The small molecule below binds the protein below.
Small molecule (SMILES): CO[C@@H]1O[C@@H](C)[C@@H](O)[C@@H](O)[C@@H]1O

Sequence of chain 1.D:
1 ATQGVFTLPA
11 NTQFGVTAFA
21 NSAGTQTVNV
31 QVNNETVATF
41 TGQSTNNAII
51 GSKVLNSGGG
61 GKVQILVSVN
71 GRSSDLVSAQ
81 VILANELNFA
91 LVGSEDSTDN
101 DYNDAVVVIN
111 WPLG

Sequence of chain 1.C:
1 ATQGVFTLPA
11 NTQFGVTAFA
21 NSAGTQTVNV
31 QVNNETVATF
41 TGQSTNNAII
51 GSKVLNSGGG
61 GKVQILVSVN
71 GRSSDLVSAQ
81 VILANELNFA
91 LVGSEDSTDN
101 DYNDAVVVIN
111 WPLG

Binding-site contacts:
Ligand atom O2 contacts residue SER22 of chain 1.D at 4.1 Å.
Ligand atom C2 contacts residue SER22 of chain 1.D at 3.5 Å.
Ligand atom C1 contacts residue ALA23 of chain 1.D at 3.8 Å (hydrophobic).
Ligand atom C2 contacts residue CA1 of chain 1.N at 3.3 Å.
Ligand atom O2 contacts residue ASP99 of chain 1.D at 3.6 Å.
Ligand atom O3 contacts residue CA1 of chain 1.O at 2.4 Å.
Ligand atom C4 contacts residue GLY114 of chain 1.C at 3.4 Å.
Ligand atom O1 contacts residue SER97 of chain 1.D at 3.8 Å.
Ligand atom C3 contacts residue ASP99 of chain 1.D at 3.2 Å.
Ligand atom O4 contacts residue ASP104 of chain 1.D at 3.8 Å.
Ligand atom O2 contacts residue ASP96 of chain 1.D at 2.7 Å (salt-bridge).
Ligand atom O3 contacts residue ASP104 of chain 1.D at 3.0 Å (salt-bridge).
Ligand atom O4 contacts residue CA1 of chain 1.O at 2.5 Å.
Ligand atom O5 contacts residue ALA23 of chain 1.D at 2.9 Å (h-bond).
Ligand atom C2 contacts residue ASP96 of chain 1.D at 3.5 Å.
Ligand atom O5 contacts residue SER22 of chain 1.D at 3.5 Å (h-bond).
Ligand atom C5 contacts residue GLY114 of chain 1.C at 4.2 Å.
Ligand atom O4 contacts residue ASN21 of chain 1.D at 3.1 Å (h-bond).
Ligand atom O3 contacts residue ASP99 of chain 1.D at 2.6 Å (salt-bridge).
Ligand atom O2 contacts residue SER97 of chain 1.D at 3.4 Å.
Ligand atom O3 contacts residue ASP101 of chain 1.D at 2.9 Å (salt-bridge).
Ligand atom CM contacts residue SER97 of chain 1.D at 4.0 Å.
Ligand atom O2 contacts residue CA1 of chain 1.N at 2.4 Å.
Ligand atom O3 contacts residue CA1 of chain 1.N at 2.5 Å.
Ligand atom C3 contacts residue CA1 of chain 1.O at 3.4 Å.
Ligand atom C6 contacts residue ALA23 of chain 1.D at 3.6 Å (hydrophobic).
Ligand atom C3 contacts residue CA1 of chain 1.N at 3.3 Å.
Ligand atom O4 contacts residue SER22 of chain 1.D at 3.4 Å.
Ligand atom C4 contacts residue CA1 of chain 1.O at 3.4 Å.
Ligand atom C6 contacts residue GLY114 of chain 1.C at 3.7 Å.
Ligand atom O2 contacts residue ASP104 of chain 1.D at 3.1 Å (salt-bridge).
Ligand atom C1 contacts residue SER22 of chain 1.D at 3.2 Å.
Ligand atom O2 contacts residue GLU95 of chain 1.D at 3.4 Å (salt-bridge).
Ligand atom C2 contacts residue ASP104 of chain 1.D at 3.2 Å.
Ligand atom C4 contacts residue ASP99 of chain 1.D at 4.0 Å.
Ligand atom C1 contacts residue ASP96 of chain 1.D at 3.7 Å.
Ligand atom O4 contacts residue GLY114 of chain 1.C at 2.5 Å (h-bond).
Ligand atom C3 contacts residue ASP104 of chain 1.D at 3.7 Å.
Ligand atom C5 contacts residue ALA23 of chain 1.D at 3.9 Å (hydrophobic).
Ligand atom C2 contacts residue CA1 of chain 1.O at 3.8 Å.